Binding-site contacts:
Ligand atom N14 contacts residue LEU84 of chain 1.A at 2.7 Å (h-bond).
Ligand atom C27 contacts residue GLN132 of chain 1.A at 3.7 Å.
Ligand atom C29 contacts residue VAL19 of chain 1.A at 3.8 Å (hydrophobic).
Ligand atom C19 contacts residue GLU82 of chain 1.A at 3.0 Å.
Ligand atom N20 contacts residue ALA32 of chain 1.A at 3.8 Å.
Ligand atom C10 contacts residue HIS85 of chain 1.A at 3.8 Å.
Ligand atom C24 contacts residue VAL19 of chain 1.A at 3.8 Å (hydrophobic).
Ligand atom C6 contacts residue ASP87 of chain 1.A at 3.4 Å.
Ligand atom N18 contacts residue GLU82 of chain 1.A at 3.8 Å.
Ligand atom C10 contacts residue LEU84 of chain 1.A at 3.1 Å (hydrophobic).
Ligand atom O7 contacts residue ILE11 of chain 1.A at 3.9 Å.
Ligand atom N12 contacts residue ILE11 of chain 1.A at 3.7 Å.
Ligand atom N20 contacts residue LEU84 of chain 1.A at 3.0 Å (h-bond).
Ligand atom C28 contacts residue ASP146 of chain 1.A at 3.9 Å.
Ligand atom N14 contacts residue ILE11 of chain 1.A at 3.8 Å.
Ligand atom C10 contacts residue PHE83 of chain 1.A at 3.9 Å (hydrophobic).
Ligand atom N12 contacts residue LEU135 of chain 1.A at 3.6 Å.
Ligand atom N20 contacts residue GLU82 of chain 1.A at 3.7 Å.
Ligand atom C13 contacts residue ILE11 of chain 1.A at 3.6 Å (hydrophobic).
Ligand atom C3 contacts residue LYS10 of chain 1.A at 3.5 Å.
Ligand atom C9 contacts residue HIS85 of chain 1.A at 3.7 Å.
Ligand atom C19 contacts residue LEU84 of chain 1.A at 3.7 Å (hydrophobic).
Ligand atom C6 contacts residue ILE11 of chain 1.A at 3.0 Å (hydrophobic).
Ligand atom C11 contacts residue ILE11 of chain 1.A at 3.7 Å (hydrophobic).
Ligand atom C15 contacts residue LEU135 of chain 1.A at 3.8 Å (hydrophobic).
Ligand atom N14 contacts residue LEU135 of chain 1.A at 3.7 Å.
Ligand atom C11 contacts residue LEU135 of chain 1.A at 3.7 Å (hydrophobic).
Ligand atom C19 contacts residue ALA32 of chain 1.A at 3.5 Å (hydrophobic).
Ligand atom N20 contacts residue PHE83 of chain 1.A at 3.8 Å.
Ligand atom C11 contacts residue LEU84 of chain 1.A at 3.3 Å (hydrophobic).
Ligand atom N14 contacts residue PHE83 of chain 1.A at 3.7 Å.
Ligand atom C19 contacts residue VAL65 of chain 1.A at 3.9 Å (hydrophobic).
Ligand atom N18 contacts residue ALA32 of chain 1.A at 3.5 Å.
Ligand atom C29 contacts residue ASP146 of chain 1.A at 3.5 Å.
Ligand atom C22 contacts residue PHE81 of chain 1.A at 3.8 Å (hydrophobic).
Ligand atom C3 contacts residue GLU9 of chain 1.A at 3.8 Å.
Ligand atom C5 contacts residue ILE11 of chain 1.A at 3.6 Å (hydrophobic).
Ligand atom C17 contacts residue ALA32 of chain 1.A at 3.8 Å (hydrophobic).
Ligand atom N18 contacts residue VAL65 of chain 1.A at 3.7 Å.
Ligand atom C15 contacts residue LEU84 of chain 1.A at 3.6 Å (hydrophobic).

Sequence of chain 1.A:
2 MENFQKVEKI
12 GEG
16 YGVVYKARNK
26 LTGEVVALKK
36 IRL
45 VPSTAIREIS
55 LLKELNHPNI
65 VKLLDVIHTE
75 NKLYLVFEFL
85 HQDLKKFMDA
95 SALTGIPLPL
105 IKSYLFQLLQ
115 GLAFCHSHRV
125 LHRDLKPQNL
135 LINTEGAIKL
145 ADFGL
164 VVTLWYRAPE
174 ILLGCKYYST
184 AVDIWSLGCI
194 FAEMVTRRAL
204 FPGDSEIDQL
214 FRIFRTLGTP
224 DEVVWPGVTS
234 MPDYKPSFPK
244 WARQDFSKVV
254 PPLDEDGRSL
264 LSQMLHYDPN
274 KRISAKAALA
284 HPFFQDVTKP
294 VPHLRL

A protein and the small-molecule ligand that binds it are described below.
Small molecule (SMILES): CN(C)CCCOc1ccc(Nc2cc(-n3cnc4ccccc43)ncn2)nc1